Sequence of chain 2.A:
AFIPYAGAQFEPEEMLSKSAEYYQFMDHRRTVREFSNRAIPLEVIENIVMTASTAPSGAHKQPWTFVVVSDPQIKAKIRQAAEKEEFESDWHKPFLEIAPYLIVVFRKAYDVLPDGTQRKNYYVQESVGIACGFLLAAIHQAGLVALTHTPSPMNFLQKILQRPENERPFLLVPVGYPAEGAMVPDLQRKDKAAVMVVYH

Binding-site contacts:
Ligand atom CE contacts residue FMN1 of chain 1.C at 3.8 Å.
Ligand atom CE contacts residue ALA64 of chain 2.A at 4.3 Å (hydrophobic).
Ligand atom CF contacts residue FMN1 of chain 1.C at 3.6 Å.
Ligand atom OF contacts residue GLY63 of chain 2.A at 3.9 Å.
Ligand atom IE contacts residue ALA64 of chain 2.A at 4.0 Å.
Ligand atom OF contacts residue ALA64 of chain 2.A at 2.9 Å (h-bond).
Ligand atom IE contacts residue TYR146 of chain 2.A at 3.8 Å.
Ligand atom OF contacts residue FMN1 of chain 1.C at 3.0 Å (h-bond).
Ligand atom CD contacts residue FMN1 of chain 1.C at 3.9 Å.
Ligand atom IE contacts residue TYR145 of chain 2.A at 4.2 Å.
Ligand atom CH contacts residue FMN1 of chain 1.C at 3.6 Å.
Ligand atom CF contacts residue ALA64 of chain 2.A at 3.8 Å (hydrophobic).
Ligand atom OF contacts residue SER62 of chain 2.A at 4.4 Å.
Ligand atom IE contacts residue FMN1 of chain 1.C at 4.0 Å.
Ligand atom CC contacts residue FMN1 of chain 1.C at 3.8 Å.
Ligand atom CG contacts residue FMN1 of chain 1.C at 3.5 Å.
Ligand atom IE contacts residue GLY63 of chain 2.A at 4.0 Å.

A small-molecule ligand and the protein it binds are described below.
Small molecule (SMILES): Oc1ccccc1I